Binding-site contacts:
Ligand atom N1 contacts residue PHE629 of chain 5.E at 4.2 Å.
Ligand atom N3 contacts residue HIS630 of chain 5.G at 3.3 Å (h-bond).
Ligand atom C6 contacts residue HIS628 of chain 5.E at 3.1 Å.
Ligand atom C2 contacts residue HIS628 of chain 5.E at 3.3 Å.
Ligand atom C6 contacts residue PHE629 of chain 5.E at 4.1 Å (hydrophobic).
Ligand atom O2 contacts residue HIS628 of chain 5.E at 3.4 Å (h-bond).
Ligand atom C5 contacts residue PHE629 of chain 5.G at 4.3 Å (hydrophobic).
Ligand atom N4 contacts residue HIS630 of chain 5.G at 3.8 Å.
Ligand atom N1 contacts residue HIS628 of chain 5.E at 2.5 Å (h-bond).
Ligand atom C5 contacts residue HIS628 of chain 5.E at 4.2 Å.
Ligand atom O2 contacts residue ASP626 of chain 5.E at 4.0 Å.
Ligand atom O2 contacts residue GLY627 of chain 5.E at 3.7 Å.
Ligand atom C4 contacts residue HIS630 of chain 5.G at 3.9 Å.
Ligand atom O2 contacts residue HIS630 of chain 5.G at 3.9 Å.
Ligand atom N3 contacts residue HIS628 of chain 5.E at 4.3 Å.
Ligand atom C2 contacts residue HIS630 of chain 5.G at 3.8 Å.

A protein and the small-molecule ligand that binds it are described below.
Small molecule (SMILES): Nc1ccnc(=O)[nH]1

Sequence of chain 5.E:
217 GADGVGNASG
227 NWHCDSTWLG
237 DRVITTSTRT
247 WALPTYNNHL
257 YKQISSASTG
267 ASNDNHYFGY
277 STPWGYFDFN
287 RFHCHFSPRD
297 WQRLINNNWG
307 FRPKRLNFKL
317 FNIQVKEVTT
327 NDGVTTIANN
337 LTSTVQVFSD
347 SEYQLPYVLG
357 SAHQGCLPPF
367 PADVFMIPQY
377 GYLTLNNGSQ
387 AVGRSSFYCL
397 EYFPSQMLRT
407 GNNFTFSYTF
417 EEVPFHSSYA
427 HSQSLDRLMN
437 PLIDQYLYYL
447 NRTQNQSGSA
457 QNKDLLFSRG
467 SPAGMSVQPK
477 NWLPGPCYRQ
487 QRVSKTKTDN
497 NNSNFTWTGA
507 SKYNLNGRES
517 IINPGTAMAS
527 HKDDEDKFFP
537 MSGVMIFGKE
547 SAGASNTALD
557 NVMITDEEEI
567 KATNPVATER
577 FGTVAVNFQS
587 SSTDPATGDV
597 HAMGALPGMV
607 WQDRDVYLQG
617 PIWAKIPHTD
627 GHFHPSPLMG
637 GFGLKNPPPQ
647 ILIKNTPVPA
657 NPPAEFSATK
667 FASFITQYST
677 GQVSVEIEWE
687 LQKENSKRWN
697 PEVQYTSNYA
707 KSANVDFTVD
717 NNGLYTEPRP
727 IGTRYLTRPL

Sequence of chain 5.G:
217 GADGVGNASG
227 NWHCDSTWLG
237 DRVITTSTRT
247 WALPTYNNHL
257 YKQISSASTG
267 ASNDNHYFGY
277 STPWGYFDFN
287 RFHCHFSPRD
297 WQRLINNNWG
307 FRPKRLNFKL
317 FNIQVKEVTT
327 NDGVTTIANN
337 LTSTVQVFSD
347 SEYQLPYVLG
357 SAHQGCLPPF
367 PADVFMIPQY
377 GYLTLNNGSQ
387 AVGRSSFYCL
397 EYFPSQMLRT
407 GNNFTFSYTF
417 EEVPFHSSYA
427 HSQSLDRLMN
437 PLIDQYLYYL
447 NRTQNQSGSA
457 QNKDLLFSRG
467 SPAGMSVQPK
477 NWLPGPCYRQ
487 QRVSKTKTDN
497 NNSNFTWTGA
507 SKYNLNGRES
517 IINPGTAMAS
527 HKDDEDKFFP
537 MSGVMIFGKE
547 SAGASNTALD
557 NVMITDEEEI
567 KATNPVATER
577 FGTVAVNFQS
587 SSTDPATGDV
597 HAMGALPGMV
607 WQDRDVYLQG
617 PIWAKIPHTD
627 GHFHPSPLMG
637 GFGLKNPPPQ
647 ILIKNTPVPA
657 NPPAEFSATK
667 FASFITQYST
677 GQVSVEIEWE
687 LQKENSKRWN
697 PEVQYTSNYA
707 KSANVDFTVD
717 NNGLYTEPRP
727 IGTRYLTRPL